Sequence of chain 1.B:
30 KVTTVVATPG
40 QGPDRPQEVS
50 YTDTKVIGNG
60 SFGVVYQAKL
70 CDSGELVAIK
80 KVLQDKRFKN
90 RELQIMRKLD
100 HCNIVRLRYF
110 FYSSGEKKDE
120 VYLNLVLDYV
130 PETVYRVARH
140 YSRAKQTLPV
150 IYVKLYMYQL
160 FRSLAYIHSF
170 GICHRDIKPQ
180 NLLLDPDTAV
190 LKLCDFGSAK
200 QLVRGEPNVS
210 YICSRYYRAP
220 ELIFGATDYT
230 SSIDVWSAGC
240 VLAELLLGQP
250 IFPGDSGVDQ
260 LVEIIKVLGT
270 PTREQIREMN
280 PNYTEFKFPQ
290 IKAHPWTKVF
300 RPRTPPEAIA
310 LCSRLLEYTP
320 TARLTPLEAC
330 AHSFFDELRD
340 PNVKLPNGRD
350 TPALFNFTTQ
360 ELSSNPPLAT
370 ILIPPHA

Binding-site contacts:
Ligand atom C24 contacts residue LYS79 of chain 1.B at 3.7 Å.
Ligand atom C14 contacts residue LEU182 of chain 1.B at 3.8 Å (hydrophobic).
Ligand atom C24 contacts residue ASP194 of chain 1.B at 3.6 Å.
Ligand atom C32 contacts residue GLY59 of chain 1.B at 3.5 Å.
Ligand atom C8 contacts residue PRO130 of chain 1.B at 3.4 Å (hydrophobic).
Ligand atom O22 contacts residue LYS79 of chain 1.B at 3.0 Å (salt-bridge).
Ligand atom N6 contacts residue TYR128 of chain 1.B at 3.7 Å.
Ligand atom C31 contacts residue GLY62 of chain 1.B at 3.7 Å.
Ligand atom O27 contacts residue ASP194 of chain 1.B at 2.5 Å (salt-bridge).
Ligand atom N4 contacts residue TYR128 of chain 1.B at 3.7 Å.
Ligand atom C9 contacts residue PRO130 of chain 1.B at 3.5 Å (hydrophobic).
Ligand atom C30 contacts residue SER60 of chain 1.B at 3.4 Å.
Ligand atom C31 contacts residue GLY59 of chain 1.B at 3.6 Å.
Ligand atom O22 contacts residue ASP194 of chain 1.B at 3.5 Å.
Ligand atom C10 contacts residue ARG135 of chain 1.B at 3.7 Å.
Ligand atom C26 contacts residue ASP194 of chain 1.B at 3.4 Å.
Ligand atom C3 contacts residue ASP127 of chain 1.B at 3.3 Å.
Ligand atom C9 contacts residue ARG135 of chain 1.B at 3.8 Å.
Ligand atom O27 contacts residue ASN180 of chain 1.B at 3.4 Å (h-bond).
Ligand atom C2 contacts residue LEU182 of chain 1.B at 3.5 Å (hydrophobic).
Ligand atom C29 contacts residue LYS79 of chain 1.B at 3.5 Å.
Ligand atom C33 contacts residue ASN58 of chain 1.B at 3.8 Å.
Ligand atom C3 contacts residue VAL129 of chain 1.B at 3.8 Å (hydrophobic).
Ligand atom C31 contacts residue SER60 of chain 1.B at 3.8 Å.
Ligand atom C3 contacts residue LEU182 of chain 1.B at 3.5 Å (hydrophobic).
Ligand atom C3 contacts residue ALA77 of chain 1.B at 3.5 Å (hydrophobic).
Ligand atom C1 contacts residue LEU126 of chain 1.B at 3.8 Å (hydrophobic).
Ligand atom N13 contacts residue LEU182 of chain 1.B at 3.6 Å.
Ligand atom C7 contacts residue VAL129 of chain 1.B at 3.4 Å (hydrophobic).
Ligand atom C30 contacts residue GLY59 of chain 1.B at 3.6 Å.
Ligand atom N6 contacts residue VAL129 of chain 1.B at 2.7 Å (h-bond).
Ligand atom C33 contacts residue GLY59 of chain 1.B at 3.8 Å.
Ligand atom C5 contacts residue VAL129 of chain 1.B at 3.5 Å (hydrophobic).
Ligand atom N4 contacts residue VAL129 of chain 1.B at 3.2 Å (h-bond).
Ligand atom C32 contacts residue GLY62 of chain 1.B at 3.8 Å.
Ligand atom C30 contacts residue LYS79 of chain 1.B at 3.7 Å.
Ligand atom C8 contacts residue VAL129 of chain 1.B at 3.3 Å (hydrophobic).
Ligand atom C28 contacts residue LYS79 of chain 1.B at 3.6 Å.
Ligand atom C2 contacts residue ALA77 of chain 1.B at 3.8 Å (hydrophobic).
Ligand atom C33 contacts residue VAL64 of chain 1.B at 3.5 Å (hydrophobic).

The protein below binds the small molecule below.
Small molecule (SMILES): Cc1cnc(Nc2ccccc2)nc1-c1c[nH]c(C(=O)N[C@H](CO)c2ccccc2)c1